Binding-site contacts:
Ligand atom C5 contacts residue ASN282 of chain 1.B at 3.7 Å.
Ligand atom C7 contacts residue ASN282 of chain 1.B at 3.6 Å.
Ligand atom C2 contacts residue ASN282 of chain 1.B at 2.5 Å.
Ligand atom C4 contacts residue ASN282 of chain 1.B at 4.2 Å.
Ligand atom O7 contacts residue ASN282 of chain 1.B at 3.8 Å.
Ligand atom C3 contacts residue ASN282 of chain 1.B at 3.8 Å.
Ligand atom C1 contacts residue ASN282 of chain 1.B at 1.4 Å.
Ligand atom O5 contacts residue ASN282 of chain 1.B at 2.4 Å (h-bond).
Ligand atom N2 contacts residue ASN282 of chain 1.B at 2.9 Å (h-bond).

Sequence of chain 1.B:
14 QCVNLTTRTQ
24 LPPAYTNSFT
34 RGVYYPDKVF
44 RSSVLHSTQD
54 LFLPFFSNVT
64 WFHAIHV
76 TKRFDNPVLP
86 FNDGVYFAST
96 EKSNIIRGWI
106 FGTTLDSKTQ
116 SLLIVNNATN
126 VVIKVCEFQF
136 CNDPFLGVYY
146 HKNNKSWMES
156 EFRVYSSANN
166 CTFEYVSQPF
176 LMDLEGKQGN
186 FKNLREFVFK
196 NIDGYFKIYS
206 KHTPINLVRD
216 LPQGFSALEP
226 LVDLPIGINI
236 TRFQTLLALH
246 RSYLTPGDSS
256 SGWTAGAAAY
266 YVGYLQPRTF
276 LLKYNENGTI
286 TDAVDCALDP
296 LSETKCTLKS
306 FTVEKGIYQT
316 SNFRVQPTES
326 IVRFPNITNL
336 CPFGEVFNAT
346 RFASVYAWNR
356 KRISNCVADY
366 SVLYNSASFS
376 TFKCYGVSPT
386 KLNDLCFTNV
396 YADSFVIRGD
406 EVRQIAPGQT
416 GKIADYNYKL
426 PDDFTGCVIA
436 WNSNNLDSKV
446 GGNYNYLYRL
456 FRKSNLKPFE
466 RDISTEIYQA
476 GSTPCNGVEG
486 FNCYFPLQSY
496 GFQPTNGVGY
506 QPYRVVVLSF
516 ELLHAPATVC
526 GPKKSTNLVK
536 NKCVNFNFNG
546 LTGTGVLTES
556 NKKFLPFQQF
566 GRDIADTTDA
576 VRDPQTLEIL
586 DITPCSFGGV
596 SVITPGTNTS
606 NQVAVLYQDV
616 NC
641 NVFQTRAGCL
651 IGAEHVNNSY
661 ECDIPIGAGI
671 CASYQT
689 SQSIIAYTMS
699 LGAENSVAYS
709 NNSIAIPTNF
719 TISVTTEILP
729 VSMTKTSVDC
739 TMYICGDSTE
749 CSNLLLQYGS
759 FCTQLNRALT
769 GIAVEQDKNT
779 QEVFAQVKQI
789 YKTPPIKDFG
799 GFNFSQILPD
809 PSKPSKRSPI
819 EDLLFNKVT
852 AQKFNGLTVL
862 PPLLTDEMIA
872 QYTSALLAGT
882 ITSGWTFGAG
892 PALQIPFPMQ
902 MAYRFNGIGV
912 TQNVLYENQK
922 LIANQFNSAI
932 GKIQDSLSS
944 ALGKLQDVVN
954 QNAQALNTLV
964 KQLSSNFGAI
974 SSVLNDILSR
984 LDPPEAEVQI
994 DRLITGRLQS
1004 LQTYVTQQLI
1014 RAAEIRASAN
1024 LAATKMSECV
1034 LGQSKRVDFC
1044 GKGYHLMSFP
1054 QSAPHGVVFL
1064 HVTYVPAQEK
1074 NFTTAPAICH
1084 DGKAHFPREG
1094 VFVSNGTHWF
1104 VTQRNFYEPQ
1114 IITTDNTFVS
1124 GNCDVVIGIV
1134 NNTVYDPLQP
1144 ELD

A small-molecule ligand and the protein it binds are described below.
Small molecule (SMILES): CC(=O)N[C@@H]1[C@@H](O)[C@H](O)[C@@H](CO)O[C@H]1O